Sequence of chain 1.B:
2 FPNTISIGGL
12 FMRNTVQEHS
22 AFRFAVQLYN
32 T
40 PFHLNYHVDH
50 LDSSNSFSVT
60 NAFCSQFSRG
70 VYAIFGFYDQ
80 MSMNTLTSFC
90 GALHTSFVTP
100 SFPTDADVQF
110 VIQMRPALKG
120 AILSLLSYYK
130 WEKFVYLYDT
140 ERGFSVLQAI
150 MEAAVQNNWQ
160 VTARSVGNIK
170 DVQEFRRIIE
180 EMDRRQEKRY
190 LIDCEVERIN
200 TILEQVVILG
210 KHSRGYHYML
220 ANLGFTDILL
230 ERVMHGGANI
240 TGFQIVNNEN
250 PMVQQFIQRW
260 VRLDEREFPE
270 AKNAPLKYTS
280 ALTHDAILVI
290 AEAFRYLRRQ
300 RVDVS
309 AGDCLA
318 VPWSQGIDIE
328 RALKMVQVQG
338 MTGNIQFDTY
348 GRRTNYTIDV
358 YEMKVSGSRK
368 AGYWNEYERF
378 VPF

A small-molecule ligand and the protein it binds are described below.
Small molecule (SMILES): CC(=O)N[C@@H]1[C@@H](O)[C@H](O)[C@@H](CO)O[C@H]1O

Binding-site contacts:
Ligand atom O7 contacts residue ARG188 of chain 1.B at 3.0 Å (salt-bridge).
Ligand atom O5 contacts residue ASN238 of chain 1.B at 2.0 Å (h-bond).
Ligand atom C8 contacts residue TYR215 of chain 1.B at 3.7 Å (hydrophobic).
Ligand atom C3 contacts residue ASN238 of chain 1.B at 3.8 Å.
Ligand atom C6 contacts residue ASN238 of chain 1.B at 4.3 Å.
Ligand atom C8 contacts residue HIS216 of chain 1.B at 3.9 Å.
Ligand atom C4 contacts residue ASN238 of chain 1.B at 4.0 Å.
Ligand atom N2 contacts residue HIS216 of chain 1.B at 4.2 Å.
Ligand atom C1 contacts residue HIS216 of chain 1.B at 4.1 Å.
Ligand atom C1 contacts residue ASN238 of chain 1.B at 1.4 Å.
Ligand atom C6 contacts residue LYS361 of chain 1.B at 3.7 Å.
Ligand atom C2 contacts residue HIS216 of chain 1.B at 4.2 Å.
Ligand atom O3 contacts residue ARG188 of chain 1.B at 3.8 Å.
Ligand atom C2 contacts residue ASN238 of chain 1.B at 2.7 Å.
Ligand atom C7 contacts residue ARG188 of chain 1.B at 4.1 Å.
Ligand atom C5 contacts residue ASN238 of chain 1.B at 3.4 Å.
Ligand atom C7 contacts residue GLY214 of chain 1.B at 4.2 Å.
Ligand atom C7 contacts residue HIS216 of chain 1.B at 3.7 Å.
Ligand atom C7 contacts residue ASN238 of chain 1.B at 4.2 Å.
Ligand atom O6 contacts residue LYS361 of chain 1.B at 3.1 Å (salt-bridge).
Ligand atom O7 contacts residue HIS216 of chain 1.B at 3.7 Å.
Ligand atom C8 contacts residue GLY214 of chain 1.B at 2.8 Å.
Ligand atom N2 contacts residue ASN238 of chain 1.B at 3.2 Å (h-bond).
Ligand atom C8 contacts residue LYS187 of chain 1.B at 4.3 Å.
Ligand atom O5 contacts residue LYS361 of chain 1.B at 4.3 Å.